Sequence of chain 2.E:
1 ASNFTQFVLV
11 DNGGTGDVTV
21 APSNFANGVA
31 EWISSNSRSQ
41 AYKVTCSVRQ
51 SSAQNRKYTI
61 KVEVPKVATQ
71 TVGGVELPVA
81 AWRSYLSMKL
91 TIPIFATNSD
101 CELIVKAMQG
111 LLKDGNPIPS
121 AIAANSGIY

Binding-site contacts:
Ligand atom N7 contacts residue TYR85 of chain 2.E at 3.7 Å.
Ligand atom N6 contacts residue LYS61 of chain 2.E at 4.1 Å.
Ligand atom C4 contacts residue LYS61 of chain 2.E at 3.7 Å.
Ligand atom C6 contacts residue LYS61 of chain 2.E at 3.8 Å.
Ligand atom C5 contacts residue THR45 of chain 2.E at 3.1 Å.
Ligand atom P contacts residue TYR85 of chain 2.E at 3.7 Å.
Ligand atom C6 contacts residue THR59 of chain 2.E at 3.6 Å.
Ligand atom C5' contacts residue TYR85 of chain 2.E at 4.0 Å (hydrophobic).
Ligand atom N6 contacts residue CYS46 of chain 2.E at 3.4 Å (h-bond).
Ligand atom N6 contacts residue THR59 of chain 2.E at 2.8 Å (h-bond).
Ligand atom N1 contacts residue TYR85 of chain 2.E at 3.5 Å.
Ligand atom N9 contacts residue LYS61 of chain 2.E at 3.7 Å.
Ligand atom C5 contacts residue VAL29 of chain 2.E at 4.0 Å (hydrophobic).
Ligand atom N9 contacts residue TYR85 of chain 2.E at 4.0 Å.
Ligand atom C5 contacts residue TYR85 of chain 2.E at 3.5 Å (hydrophobic).
Ligand atom C6 contacts residue SER47 of chain 2.E at 3.9 Å.
Ligand atom N7 contacts residue LYS61 of chain 2.E at 3.7 Å.
Ligand atom C8 contacts residue THR45 of chain 2.E at 3.8 Å.
Ligand atom N1 contacts residue THR59 of chain 2.E at 3.5 Å.
Ligand atom C2 contacts residue SER47 of chain 2.E at 3.4 Å.
Ligand atom OP1 contacts residue LYS43 of chain 2.E at 2.9 Å (salt-bridge).
Ligand atom C6 contacts residue THR45 of chain 2.E at 3.1 Å.
Ligand atom N6 contacts residue SER47 of chain 2.E at 4.1 Å.
Ligand atom O3' contacts residue GLU63 of chain 2.E at 4.1 Å.
Ligand atom N6 contacts residue THR45 of chain 2.E at 2.5 Å (h-bond).
Ligand atom OP2 contacts residue GLU63 of chain 2.E at 3.6 Å (salt-bridge).
Ligand atom N7 contacts residue THR45 of chain 2.E at 2.5 Å (h-bond).
Ligand atom N6 contacts residue TYR85 of chain 2.E at 3.4 Å.
Ligand atom C2 contacts residue THR59 of chain 2.E at 4.1 Å.
Ligand atom O6 contacts residue LYS61 of chain 2.E at 3.0 Å (salt-bridge).
Ligand atom C5 contacts residue LYS61 of chain 2.E at 3.7 Å.
Ligand atom C6 contacts residue TYR85 of chain 2.E at 3.4 Å (hydrophobic).
Ligand atom OP2 contacts residue LYS43 of chain 2.E at 2.7 Å (salt-bridge).
Ligand atom C6 contacts residue VAL29 of chain 2.E at 4.1 Å (hydrophobic).
Ligand atom P contacts residue LYS43 of chain 2.E at 3.2 Å.
Ligand atom C8 contacts residue TYR85 of chain 2.E at 3.8 Å (hydrophobic).
Ligand atom C8 contacts residue LYS61 of chain 2.E at 3.7 Å.
Ligand atom C4 contacts residue TYR85 of chain 2.E at 3.8 Å (hydrophobic).
Ligand atom OP1 contacts residue TYR85 of chain 2.E at 3.5 Å (h-bond).
Ligand atom N1 contacts residue SER47 of chain 2.E at 2.9 Å (h-bond).

The protein below binds the small molecule below.
Small molecule (SMILES): Nc1nc(=O)c2ncn([C@@H]3O[C@H](CO[P](=O)(O)O[C@H]4[C@@H](O)[C@H](n5cnc6c(N)ncnc65)O[C@@H]4CO[P](=O)(O)O[C@@H]4[C@@H](O)[C@H](n5cnc6c(N)ncnc65)O[C@@H]4COP(=O)=O)[C@@H](O)[C@H]3O)c2[nH]1